Binding-site contacts:
Ligand atom C14 contacts residue CYS324 of chain 1.B at 2.6 Å (hydrophobic).
Ligand atom C21 contacts residue CYS324 of chain 1.B at 3.9 Å (hydrophobic).
Ligand atom C12 contacts residue CYS324 of chain 1.B at 1.8 Å (hydrophobic).
Ligand atom C20 contacts residue CYS324 of chain 1.B at 4.3 Å (hydrophobic).
Ligand atom C19 contacts residue LYS328 of chain 1.B at 4.1 Å.
Ligand atom C16 contacts residue CYS324 of chain 1.B at 4.1 Å (hydrophobic).
Ligand atom C20 contacts residue ALA327 of chain 1.B at 4.2 Å (hydrophobic).
Ligand atom C19 contacts residue ALA327 of chain 1.B at 4.3 Å (hydrophobic).
Ligand atom N15 contacts residue CYS324 of chain 1.B at 2.8 Å (h-bond).
Ligand atom C19 contacts residue CYS324 of chain 1.B at 4.2 Å (hydrophobic).
Ligand atom N13 contacts residue CYS324 of chain 1.B at 2.7 Å (h-bond).
Ligand atom C22 contacts residue LYS323 of chain 1.B at 4.5 Å.
Ligand atom C21 contacts residue ALA327 of chain 1.B at 4.5 Å (hydrophobic).
Ligand atom C25 contacts residue ALA327 of chain 1.B at 4.4 Å (hydrophobic).
Ligand atom N28 contacts residue ALA327 of chain 1.B at 4.3 Å.
Ligand atom N28 contacts residue CYS324 of chain 1.B at 3.8 Å.

A protein and the small-molecule ligand that binds it are described below.
Small molecule (SMILES): CC(C)(C)Nc1cnc2cc(Cl)c(Cl)cc2n1

Sequence of chain 1.B:
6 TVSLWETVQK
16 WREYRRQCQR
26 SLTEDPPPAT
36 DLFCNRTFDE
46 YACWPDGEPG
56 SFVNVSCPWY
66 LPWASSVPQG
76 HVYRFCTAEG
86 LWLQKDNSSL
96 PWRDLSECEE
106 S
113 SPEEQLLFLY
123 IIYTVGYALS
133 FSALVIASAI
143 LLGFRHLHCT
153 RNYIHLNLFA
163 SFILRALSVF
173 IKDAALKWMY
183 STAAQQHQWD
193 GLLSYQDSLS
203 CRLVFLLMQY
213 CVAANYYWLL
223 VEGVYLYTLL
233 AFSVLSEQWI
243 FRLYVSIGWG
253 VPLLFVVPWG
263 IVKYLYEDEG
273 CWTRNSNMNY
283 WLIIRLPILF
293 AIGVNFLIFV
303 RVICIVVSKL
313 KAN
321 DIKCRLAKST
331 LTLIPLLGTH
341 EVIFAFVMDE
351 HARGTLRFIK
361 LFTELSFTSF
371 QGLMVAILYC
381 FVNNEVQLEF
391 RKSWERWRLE